The small molecule below binds the protein below.
Small molecule (SMILES): CC[C@H](C)[C@H](N)C(=O)N[C@@H](CC(C)C)C(=O)N1CCC[C@H]1C(=O)N[C@@H](CCSC)C(=O)N[C@@H](Cc1ccc(O)cc1)C(=O)N[C@@H](CCCCN)C(=O)N[C@@H](CC(C)C)C(=O)N[C@@H](CO)C(=O)N1CCC[C@H]1C=O

Sequence of chain 1.PA:
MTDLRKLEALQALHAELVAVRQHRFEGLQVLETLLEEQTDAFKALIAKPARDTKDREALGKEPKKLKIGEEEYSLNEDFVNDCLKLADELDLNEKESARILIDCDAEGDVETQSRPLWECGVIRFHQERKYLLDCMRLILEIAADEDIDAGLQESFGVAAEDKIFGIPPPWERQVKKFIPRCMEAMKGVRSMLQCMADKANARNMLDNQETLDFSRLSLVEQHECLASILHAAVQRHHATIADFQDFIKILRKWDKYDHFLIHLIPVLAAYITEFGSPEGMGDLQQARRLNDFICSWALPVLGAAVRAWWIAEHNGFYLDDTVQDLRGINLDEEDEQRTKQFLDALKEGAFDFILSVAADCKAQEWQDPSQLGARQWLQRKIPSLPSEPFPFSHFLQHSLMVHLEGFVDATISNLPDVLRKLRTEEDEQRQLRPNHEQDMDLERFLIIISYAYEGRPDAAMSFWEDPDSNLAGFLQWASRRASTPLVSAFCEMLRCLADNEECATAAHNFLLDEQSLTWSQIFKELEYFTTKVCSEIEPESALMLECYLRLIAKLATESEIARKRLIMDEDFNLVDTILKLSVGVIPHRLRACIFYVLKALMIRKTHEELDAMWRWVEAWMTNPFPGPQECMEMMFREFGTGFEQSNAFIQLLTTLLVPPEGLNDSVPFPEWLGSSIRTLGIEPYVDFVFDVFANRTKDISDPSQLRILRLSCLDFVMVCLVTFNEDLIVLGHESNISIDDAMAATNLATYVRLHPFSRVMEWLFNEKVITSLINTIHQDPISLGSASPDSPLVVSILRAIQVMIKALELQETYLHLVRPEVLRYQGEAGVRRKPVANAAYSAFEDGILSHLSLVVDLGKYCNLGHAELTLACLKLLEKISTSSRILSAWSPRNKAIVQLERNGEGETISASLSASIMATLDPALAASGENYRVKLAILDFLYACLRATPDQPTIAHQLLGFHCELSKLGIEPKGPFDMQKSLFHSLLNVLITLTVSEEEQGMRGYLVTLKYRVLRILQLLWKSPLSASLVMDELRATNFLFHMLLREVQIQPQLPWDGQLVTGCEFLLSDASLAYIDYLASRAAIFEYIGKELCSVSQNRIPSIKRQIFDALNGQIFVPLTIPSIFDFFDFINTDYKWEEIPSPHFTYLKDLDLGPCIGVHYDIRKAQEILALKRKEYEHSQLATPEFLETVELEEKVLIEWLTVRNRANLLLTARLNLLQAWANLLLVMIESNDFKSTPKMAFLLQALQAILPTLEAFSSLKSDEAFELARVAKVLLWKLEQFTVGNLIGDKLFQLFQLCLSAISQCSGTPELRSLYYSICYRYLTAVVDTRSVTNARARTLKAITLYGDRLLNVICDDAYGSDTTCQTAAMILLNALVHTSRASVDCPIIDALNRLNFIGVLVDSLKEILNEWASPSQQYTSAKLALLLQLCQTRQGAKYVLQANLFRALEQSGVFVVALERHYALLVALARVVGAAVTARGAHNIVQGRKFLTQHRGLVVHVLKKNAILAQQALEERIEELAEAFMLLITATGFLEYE

Binding-site contacts:
Ligand atom CE1 contacts residue ASN1072 of chain 1.PA at 3.3 Å.
Ligand atom C contacts residue HIS1126 of chain 1.PA at 4.0 Å.
Ligand atom C contacts residue VAL1202 of chain 1.PA at 4.2 Å (hydrophobic).
Ligand atom CD1 contacts residue ALA1120 of chain 1.PA at 4.3 Å (hydrophobic).
Ligand atom SD contacts residue ASN1072 of chain 1.PA at 3.7 Å.
Ligand atom CG contacts residue THR1121 of chain 1.PA at 3.3 Å.
Ligand atom O contacts residue VAL1202 of chain 1.PA at 3.2 Å.
Ligand atom CB contacts residue THR1121 of chain 1.PA at 3.3 Å.
Ligand atom OH contacts residue HIS1068 of chain 1.PA at 3.8 Å.
Ligand atom CG contacts residue ASN1072 of chain 1.PA at 4.2 Å.
Ligand atom CD2 contacts residue THR1121 of chain 1.PA at 4.3 Å.
Ligand atom CD2 contacts residue THR1121 of chain 1.PA at 4.0 Å.
Ligand atom CG contacts residue HIS1126 of chain 1.PA at 4.3 Å.
Ligand atom CD2 contacts residue GLN1063 of chain 1.PA at 3.6 Å.
Ligand atom CD1 contacts residue ASN1072 of chain 1.PA at 4.0 Å.
Ligand atom CD1 contacts residue THR1121 of chain 1.PA at 3.0 Å.
Ligand atom CD2 contacts residue LEU1129 of chain 1.PA at 4.2 Å (hydrophobic).
Ligand atom OH contacts residue ASN1072 of chain 1.PA at 3.1 Å (h-bond).
Ligand atom CZ contacts residue ASN1072 of chain 1.PA at 3.5 Å.
Ligand atom CG2 contacts residue GLN1063 of chain 1.PA at 3.3 Å.
Ligand atom CG contacts residue ALA1120 of chain 1.PA at 4.4 Å (hydrophobic).
Ligand atom O contacts residue GLN1063 of chain 1.PA at 2.9 Å (h-bond).
Ligand atom CA contacts residue GLN1063 of chain 1.PA at 4.3 Å.
Ligand atom O contacts residue THR1121 of chain 1.PA at 4.0 Å.
Ligand atom CD1 contacts residue ASN1122 of chain 1.PA at 4.3 Å.
Ligand atom CE1 contacts residue THR1121 of chain 1.PA at 3.9 Å.
Ligand atom CZ contacts residue GLN1063 of chain 1.PA at 4.1 Å.
Ligand atom C contacts residue GLN1063 of chain 1.PA at 3.9 Å.
Ligand atom CE2 contacts residue ASN1072 of chain 1.PA at 4.4 Å.
Ligand atom CD1 contacts residue PHE1125 of chain 1.PA at 3.6 Å (hydrophobic).
Ligand atom OH contacts residue GLN1063 of chain 1.PA at 3.7 Å.
Ligand atom CD2 contacts residue PHE1125 of chain 1.PA at 4.2 Å (hydrophobic).
Ligand atom CG contacts residue GLN1063 of chain 1.PA at 4.3 Å.
Ligand atom O contacts residue HIS1126 of chain 1.PA at 3.3 Å (h-bond).
Ligand atom CB contacts residue GLN1063 of chain 1.PA at 4.5 Å.
Ligand atom CD1 contacts residue GLN1063 of chain 1.PA at 3.8 Å.
Ligand atom CD2 contacts residue HIS1126 of chain 1.PA at 3.4 Å.
Ligand atom CD2 contacts residue ALA1120 of chain 1.PA at 3.5 Å (hydrophobic).
Ligand atom CA contacts residue HIS1126 of chain 1.PA at 4.3 Å.
Ligand atom CE2 contacts residue GLN1063 of chain 1.PA at 3.3 Å.